Sequence of chain 37.S:
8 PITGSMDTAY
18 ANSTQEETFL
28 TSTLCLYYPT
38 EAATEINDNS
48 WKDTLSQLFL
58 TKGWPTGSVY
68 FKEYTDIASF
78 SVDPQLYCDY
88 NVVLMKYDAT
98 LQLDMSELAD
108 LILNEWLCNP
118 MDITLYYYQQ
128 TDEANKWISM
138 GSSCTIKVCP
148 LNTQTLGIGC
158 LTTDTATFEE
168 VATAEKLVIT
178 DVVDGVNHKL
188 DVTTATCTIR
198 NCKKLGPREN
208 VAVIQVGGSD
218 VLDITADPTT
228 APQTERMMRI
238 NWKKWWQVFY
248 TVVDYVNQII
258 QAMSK

This small molecule binds to this protein.
Small molecule (SMILES): CC(=O)N[C@H]1[C@H](O[C@H]2[C@H](O)[C@@H](NC(C)=O)CO[C@@H]2CO)O[C@H](CO)[C@@H](O)[C@@H]1O

Binding-site contacts:
Ligand atom O6 contacts residue ASN19 of chain 37.S at 4.4 Å.
Ligand atom O5 contacts residue ASN19 of chain 37.S at 2.2 Å (h-bond).
Ligand atom C8 contacts residue TYR17 of chain 37.S at 4.2 Å (hydrophobic).
Ligand atom C6 contacts residue ASN19 of chain 37.S at 4.1 Å.
Ligand atom C2 contacts residue ASN19 of chain 37.S at 3.4 Å.
Ligand atom C5 contacts residue ASN19 of chain 37.S at 3.4 Å.
Ligand atom C1 contacts residue ASN19 of chain 37.S at 1.9 Å.
Ligand atom C3 contacts residue ASN19 of chain 37.S at 4.4 Å.
Ligand atom N2 contacts residue ASN19 of chain 37.S at 4.1 Å.